Sequence of chain 1.C:
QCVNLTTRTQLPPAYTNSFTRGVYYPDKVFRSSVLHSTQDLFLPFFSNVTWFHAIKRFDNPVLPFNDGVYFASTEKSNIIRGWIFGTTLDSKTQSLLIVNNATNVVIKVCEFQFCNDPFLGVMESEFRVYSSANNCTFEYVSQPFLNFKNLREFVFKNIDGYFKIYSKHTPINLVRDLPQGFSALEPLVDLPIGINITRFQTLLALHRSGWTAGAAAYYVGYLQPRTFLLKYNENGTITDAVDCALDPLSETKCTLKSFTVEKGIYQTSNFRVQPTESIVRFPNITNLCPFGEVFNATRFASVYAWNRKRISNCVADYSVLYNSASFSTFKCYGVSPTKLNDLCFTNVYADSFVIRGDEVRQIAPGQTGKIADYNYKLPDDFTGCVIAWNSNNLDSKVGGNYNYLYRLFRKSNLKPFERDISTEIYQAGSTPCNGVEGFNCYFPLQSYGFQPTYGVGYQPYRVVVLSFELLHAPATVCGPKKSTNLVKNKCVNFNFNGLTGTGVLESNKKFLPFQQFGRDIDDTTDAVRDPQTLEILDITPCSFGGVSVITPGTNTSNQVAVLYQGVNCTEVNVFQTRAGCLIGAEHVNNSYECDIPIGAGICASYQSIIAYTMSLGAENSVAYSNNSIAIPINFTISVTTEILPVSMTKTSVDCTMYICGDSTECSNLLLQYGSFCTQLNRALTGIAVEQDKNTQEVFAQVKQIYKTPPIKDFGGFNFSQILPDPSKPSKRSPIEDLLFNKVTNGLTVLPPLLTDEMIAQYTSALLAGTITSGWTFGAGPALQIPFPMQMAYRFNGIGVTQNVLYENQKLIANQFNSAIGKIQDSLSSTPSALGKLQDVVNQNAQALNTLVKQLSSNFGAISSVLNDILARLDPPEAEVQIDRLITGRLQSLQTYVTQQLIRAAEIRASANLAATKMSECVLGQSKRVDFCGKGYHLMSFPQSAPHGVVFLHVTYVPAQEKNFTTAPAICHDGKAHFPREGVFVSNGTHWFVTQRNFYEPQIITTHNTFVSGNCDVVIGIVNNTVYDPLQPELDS

This protein binds this small molecule.
Small molecule (SMILES): CC(=O)N[C@H]1[C@H](O[C@H]2[C@H](O)[C@@H](NC(C)=O)CO[C@@H]2CO)O[C@H](CO)[C@@H](O)[C@@H]1O

Binding-site contacts:
Ligand atom C3 contacts residue ASN137 of chain 1.C at 4.4 Å.
Ligand atom C8 contacts residue ASN17 of chain 1.C at 4.1 Å.
Ligand atom C5 contacts residue ASN17 of chain 1.C at 3.7 Å.
Ligand atom C5 contacts residue ASN137 of chain 1.C at 3.6 Å.
Ligand atom C1 contacts residue ASN17 of chain 1.C at 1.5 Å.
Ligand atom O5 contacts residue ASN137 of chain 1.C at 3.7 Å.
Ligand atom C4 contacts residue ASN137 of chain 1.C at 4.5 Å.
Ligand atom C8 contacts residue CYS15 of chain 1.C at 3.4 Å (hydrophobic).
Ligand atom C1 contacts residue ASN137 of chain 1.C at 4.0 Å.
Ligand atom N2 contacts residue ASN17 of chain 1.C at 3.1 Å (h-bond).
Ligand atom C7 contacts residue ASN17 of chain 1.C at 3.2 Å.
Ligand atom O7 contacts residue ASN17 of chain 1.C at 3.3 Å (h-bond).
Ligand atom C2 contacts residue ASN17 of chain 1.C at 2.6 Å.
Ligand atom C4 contacts residue ASN17 of chain 1.C at 4.3 Å.
Ligand atom C3 contacts residue ASN17 of chain 1.C at 3.9 Å.
Ligand atom C6 contacts residue ASN137 of chain 1.C at 4.0 Å.
Ligand atom O5 contacts residue ASN17 of chain 1.C at 2.4 Å (h-bond).